Sequence of chain 1.A:
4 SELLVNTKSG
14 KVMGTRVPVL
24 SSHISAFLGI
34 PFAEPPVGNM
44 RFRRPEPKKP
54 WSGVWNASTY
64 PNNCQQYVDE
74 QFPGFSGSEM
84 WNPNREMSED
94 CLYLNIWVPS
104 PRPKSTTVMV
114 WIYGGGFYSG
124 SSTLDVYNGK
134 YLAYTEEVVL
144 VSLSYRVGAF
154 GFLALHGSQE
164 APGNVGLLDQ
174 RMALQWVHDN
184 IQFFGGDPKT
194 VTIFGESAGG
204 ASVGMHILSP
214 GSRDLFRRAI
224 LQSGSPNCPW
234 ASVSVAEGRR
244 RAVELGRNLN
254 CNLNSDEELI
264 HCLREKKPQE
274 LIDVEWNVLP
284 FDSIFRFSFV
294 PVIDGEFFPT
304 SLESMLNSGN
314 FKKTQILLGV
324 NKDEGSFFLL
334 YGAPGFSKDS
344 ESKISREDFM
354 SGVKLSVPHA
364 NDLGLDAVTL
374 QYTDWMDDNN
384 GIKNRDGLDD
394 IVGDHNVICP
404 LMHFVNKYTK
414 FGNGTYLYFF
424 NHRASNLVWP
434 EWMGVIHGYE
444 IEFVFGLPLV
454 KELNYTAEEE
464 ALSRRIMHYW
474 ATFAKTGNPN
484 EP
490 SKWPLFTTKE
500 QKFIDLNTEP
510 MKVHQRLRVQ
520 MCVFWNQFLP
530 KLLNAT

Binding-site contacts:
Ligand atom N03 contacts residue SER200 of chain 1.A at 2.4 Å (h-bond).
Ligand atom O06 contacts residue GLY119 of chain 1.A at 4.4 Å.
Ligand atom C08 contacts residue TYR121 of chain 1.A at 4.4 Å (hydrophobic).
Ligand atom C05 contacts residue SER200 of chain 1.A at 2.8 Å.
Ligand atom C04 contacts residue SER200 of chain 1.A at 3.8 Å.
Ligand atom C05 contacts residue PHE331 of chain 1.A at 3.7 Å (hydrophobic).
Ligand atom C04 contacts residue PHE331 of chain 1.A at 4.5 Å (hydrophobic).
Ligand atom C04 contacts residue GLY119 of chain 1.A at 3.5 Å.
Ligand atom O06 contacts residue PG41 of chain 1.I at 3.3 Å (h-bond).
Ligand atom O02 contacts residue GLY117 of chain 1.A at 3.9 Å.
Ligand atom O02 contacts residue GLY118 of chain 1.A at 2.8 Å (h-bond).
Ligand atom O06 contacts residue PHE331 of chain 1.A at 4.1 Å.
Ligand atom C08 contacts residue PG41 of chain 1.I at 3.6 Å.
Ligand atom C08 contacts residue PHE331 of chain 1.A at 4.0 Å (hydrophobic).
Ligand atom O06 contacts residue HIS440 of chain 1.A at 3.1 Å.
Ligand atom C07 contacts residue GLY118 of chain 1.A at 3.5 Å.
Ligand atom P01 contacts residue HIS440 of chain 1.A at 4.2 Å.
Ligand atom O02 contacts residue GLY119 of chain 1.A at 2.5 Å (h-bond).
Ligand atom C07 contacts residue HIS440 of chain 1.A at 3.8 Å.
Ligand atom O06 contacts residue SER200 of chain 1.A at 2.6 Å (h-bond).
Ligand atom N03 contacts residue TRP233 of chain 1.A at 3.7 Å.
Ligand atom P01 contacts residue ALA201 of chain 1.A at 3.5 Å.
Ligand atom O02 contacts residue ALA201 of chain 1.A at 3.1 Å (h-bond).
Ligand atom C07 contacts residue GLY119 of chain 1.A at 3.9 Å.
Ligand atom O02 contacts residue PG41 of chain 1.I at 4.0 Å.
Ligand atom N03 contacts residue GLY119 of chain 1.A at 4.3 Å.
Ligand atom N03 contacts residue PHE331 of chain 1.A at 4.5 Å.
Ligand atom C08 contacts residue HIS440 of chain 1.A at 3.9 Å.
Ligand atom P01 contacts residue GLY118 of chain 1.A at 4.0 Å.
Ligand atom P01 contacts residue PG41 of chain 1.I at 3.8 Å.
Ligand atom P01 contacts residue SER200 of chain 1.A at 1.6 Å.
Ligand atom O06 contacts residue GLY118 of chain 1.A at 4.3 Å.
Ligand atom N03 contacts residue ALA201 of chain 1.A at 4.1 Å.
Ligand atom C07 contacts residue SER200 of chain 1.A at 3.9 Å.
Ligand atom C05 contacts residue TRP233 of chain 1.A at 3.6 Å (hydrophobic).
Ligand atom C04 contacts residue PHE290 of chain 1.A at 3.3 Å (hydrophobic).
Ligand atom O02 contacts residue SER200 of chain 1.A at 2.6 Å (h-bond).
Ligand atom C07 contacts residue PG41 of chain 1.I at 3.5 Å.
Ligand atom P01 contacts residue GLY119 of chain 1.A at 3.7 Å.
Ligand atom C04 contacts residue TRP233 of chain 1.A at 3.8 Å (hydrophobic).

The small molecule below binds the protein below.
Small molecule (SMILES): CCOP(=O)(O)N(C)C